Binding-site contacts:
Ligand atom C7 contacts residue CYS145 of chain 1.A at 3.9 Å (hydrophobic).
Ligand atom C contacts residue ASP48 of chain 1.A at 4.0 Å.
Ligand atom N2 contacts residue PHE140 of chain 1.A at 3.9 Å.
Ligand atom C2 contacts residue HIS41 of chain 1.A at 3.8 Å.
Ligand atom C1 contacts residue HIS41 of chain 1.A at 3.5 Å.
Ligand atom C11 contacts residue MET165 of chain 1.A at 3.8 Å (hydrophobic).
Ligand atom C22 contacts residue THR25 of chain 1.A at 3.5 Å.
Ligand atom C17 contacts residue HIS41 of chain 1.A at 3.7 Å.
Ligand atom C9 contacts residue ASN142 of chain 1.A at 3.6 Å.
Ligand atom C9 contacts residue PHE140 of chain 1.A at 3.9 Å (hydrophobic).
Ligand atom O contacts residue GLU166 of chain 1.A at 2.9 Å (salt-bridge).
Ligand atom C6 contacts residue CYS145 of chain 1.A at 3.6 Å (hydrophobic).
Ligand atom C14 contacts residue MET49 of chain 1.A at 3.6 Å (hydrophobic).
Ligand atom C4 contacts residue MET165 of chain 1.A at 3.9 Å (hydrophobic).
Ligand atom C22 contacts residue CYS44 of chain 1.A at 3.2 Å (hydrophobic).
Ligand atom C21 contacts residue THR25 of chain 1.A at 3.4 Å.
Ligand atom C20 contacts residue MET49 of chain 1.A at 3.9 Å (hydrophobic).
Ligand atom C2 contacts residue MET165 of chain 1.A at 3.7 Å (hydrophobic).
Ligand atom C19 contacts residue MET49 of chain 1.A at 3.6 Å (hydrophobic).
Ligand atom N2 contacts residue GLU166 of chain 1.A at 3.6 Å.
Ligand atom O contacts residue MET165 of chain 1.A at 3.5 Å.
Ligand atom N contacts residue ASP187 of chain 1.A at 3.7 Å.
Ligand atom C11 contacts residue GLU166 of chain 1.A at 3.6 Å.
Ligand atom N2 contacts residue HIS163 of chain 1.A at 2.9 Å (h-bond).
Ligand atom C11 contacts residue HIS163 of chain 1.A at 3.2 Å.
Ligand atom C11 contacts residue CYS145 of chain 1.A at 3.7 Å (hydrophobic).
Ligand atom C10 contacts residue LEU141 of chain 1.A at 3.6 Å (hydrophobic).
Ligand atom C16 contacts residue HIS41 of chain 1.A at 3.7 Å.
Ligand atom C5 contacts residue GLU166 of chain 1.A at 4.0 Å.
Ligand atom C10 contacts residue GLU166 of chain 1.A at 3.6 Å.
Ligand atom C10 contacts residue PHE140 of chain 1.A at 3.1 Å (hydrophobic).
Ligand atom C1 contacts residue ASP187 of chain 1.A at 3.4 Å.
Ligand atom C22 contacts residue THR45 of chain 1.A at 3.8 Å.
Ligand atom C9 contacts residue LEU141 of chain 1.A at 3.6 Å (hydrophobic).
Ligand atom C21 contacts residue THR45 of chain 1.A at 3.9 Å.
Ligand atom C contacts residue TYR54 of chain 1.A at 3.5 Å (hydrophobic).
Ligand atom C contacts residue MET49 of chain 1.A at 3.8 Å (hydrophobic).
Ligand atom C21 contacts residue CYS44 of chain 1.A at 3.7 Å (hydrophobic).
Ligand atom C contacts residue ASP187 of chain 1.A at 3.6 Å.
Ligand atom C1 contacts residue ARG188 of chain 1.A at 3.9 Å.

Sequence of chain 1.A:
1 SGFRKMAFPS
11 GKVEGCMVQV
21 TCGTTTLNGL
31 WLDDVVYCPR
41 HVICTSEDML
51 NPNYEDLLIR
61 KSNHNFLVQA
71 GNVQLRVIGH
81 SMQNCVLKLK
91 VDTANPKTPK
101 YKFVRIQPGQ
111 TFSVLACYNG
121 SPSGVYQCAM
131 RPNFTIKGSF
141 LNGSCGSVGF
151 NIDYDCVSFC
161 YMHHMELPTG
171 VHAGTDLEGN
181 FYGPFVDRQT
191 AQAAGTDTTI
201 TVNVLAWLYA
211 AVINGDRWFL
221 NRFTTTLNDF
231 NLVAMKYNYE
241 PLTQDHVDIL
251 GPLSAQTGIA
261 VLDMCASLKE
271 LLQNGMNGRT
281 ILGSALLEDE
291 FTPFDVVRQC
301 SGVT

A protein and the small-molecule ligand that binds it are described below.
Small molecule (SMILES): Cn1ccc(CN(C(=O)Cc2cccnc2)c2ccc(-c3ccccn3)cc2)n1